Binding-site contacts:
Ligand atom OAU contacts residue TRP356 of chain 1.A at 4.0 Å.
Ligand atom OAL contacts residue ARG89 of chain 1.A at 3.4 Å.
Ligand atom OAH contacts residue SER499 of chain 1.A at 2.8 Å (h-bond).
Ligand atom CAC contacts residue VAL318 of chain 1.A at 3.6 Å (hydrophobic).
Ligand atom CAN contacts residue ALA496 of chain 1.A at 3.3 Å (hydrophobic).
Ligand atom CAW contacts residue VAL492 of chain 1.A at 4.0 Å (hydrophobic).
Ligand atom OAK contacts residue ARG89 of chain 1.A at 3.5 Å.
Ligand atom CAI contacts residue LEU500 of chain 1.A at 3.6 Å (hydrophobic).
Ligand atom CAO contacts residue VAL318 of chain 1.A at 3.5 Å (hydrophobic).
Ligand atom CAF contacts residue LEU500 of chain 1.A at 3.7 Å (hydrophobic).
Ligand atom NAP contacts residue VAL318 of chain 1.A at 3.9 Å.
Ligand atom OAU contacts residue LEU321 of chain 1.A at 4.0 Å.
Ligand atom CAN contacts residue VAL318 of chain 1.A at 3.7 Å (hydrophobic).
Ligand atom CAC contacts residue SER499 of chain 1.A at 3.9 Å.
Ligand atom CAF contacts residue LEU86 of chain 1.A at 4.0 Å (hydrophobic).
Ligand atom CAO contacts residue LEU328 of chain 1.A at 3.9 Å (hydrophobic).
Ligand atom NAS contacts residue SER499 of chain 1.A at 3.9 Å.
Ligand atom NAP contacts residue ALA496 of chain 1.A at 3.5 Å.
Ligand atom CAR contacts residue LEU321 of chain 1.A at 4.0 Å (hydrophobic).
Ligand atom OAH contacts residue VAL318 of chain 1.A at 3.7 Å.
Ligand atom CAT contacts residue LEU321 of chain 1.A at 3.4 Å (hydrophobic).
Ligand atom CAM contacts residue LEU86 of chain 1.A at 3.7 Å (hydrophobic).
Ligand atom CAR contacts residue ALA496 of chain 1.A at 3.8 Å (hydrophobic).
Ligand atom CAW contacts residue LEU321 of chain 1.A at 3.7 Å (hydrophobic).
Ligand atom NAP contacts residue SER499 of chain 1.A at 4.0 Å.
Ligand atom CAM contacts residue MET82 of chain 1.A at 3.8 Å (hydrophobic).
Ligand atom OAK contacts residue VAL85 of chain 1.A at 3.1 Å.
Ligand atom CAW contacts residue PHE487 of chain 1.A at 3.6 Å (hydrophobic).
Ligand atom CAG contacts residue VAL318 of chain 1.A at 3.7 Å (hydrophobic).
Ligand atom OAL contacts residue LEU500 of chain 1.A at 4.0 Å.
Ligand atom OAQ contacts residue ALA496 of chain 1.A at 3.2 Å.
Ligand atom CAF contacts residue MET82 of chain 1.A at 3.9 Å (hydrophobic).
Ligand atom CAM contacts residue LEU500 of chain 1.A at 3.3 Å (hydrophobic).
Ligand atom CAI contacts residue ILE314 of chain 1.A at 3.6 Å (hydrophobic).
Ligand atom CAV contacts residue LEU321 of chain 1.A at 3.4 Å (hydrophobic).
Ligand atom CAD contacts residue LEU503 of chain 1.A at 3.8 Å (hydrophobic).
Ligand atom CAO contacts residue TYR324 of chain 1.A at 4.0 Å (hydrophobic).
Ligand atom CAW contacts residue MET491 of chain 1.A at 4.0 Å (hydrophobic).
Ligand atom OAL contacts residue ALA496 of chain 1.A at 3.5 Å.
Ligand atom CAG contacts residue ALA496 of chain 1.A at 3.7 Å (hydrophobic).

The small molecule below binds the protein below.
Small molecule (SMILES): Cc1cc(NC(=O)C2=C(O)c3ccccc3S(=O)(=O)N2C)no1

Sequence of chain 1.A:
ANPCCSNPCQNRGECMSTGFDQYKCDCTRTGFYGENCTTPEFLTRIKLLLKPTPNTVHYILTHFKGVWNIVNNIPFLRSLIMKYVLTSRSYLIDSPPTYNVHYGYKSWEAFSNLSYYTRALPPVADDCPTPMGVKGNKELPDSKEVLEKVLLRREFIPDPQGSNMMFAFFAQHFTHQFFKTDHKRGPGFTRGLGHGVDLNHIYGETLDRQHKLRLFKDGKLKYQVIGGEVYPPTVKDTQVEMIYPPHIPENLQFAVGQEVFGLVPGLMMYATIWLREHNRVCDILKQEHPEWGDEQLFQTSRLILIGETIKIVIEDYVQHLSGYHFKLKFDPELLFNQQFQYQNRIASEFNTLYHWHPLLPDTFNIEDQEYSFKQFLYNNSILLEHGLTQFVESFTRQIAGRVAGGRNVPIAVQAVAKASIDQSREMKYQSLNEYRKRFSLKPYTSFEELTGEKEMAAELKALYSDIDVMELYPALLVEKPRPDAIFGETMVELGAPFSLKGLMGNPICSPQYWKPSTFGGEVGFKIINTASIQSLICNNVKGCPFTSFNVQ